Sequence of chain 2.A:
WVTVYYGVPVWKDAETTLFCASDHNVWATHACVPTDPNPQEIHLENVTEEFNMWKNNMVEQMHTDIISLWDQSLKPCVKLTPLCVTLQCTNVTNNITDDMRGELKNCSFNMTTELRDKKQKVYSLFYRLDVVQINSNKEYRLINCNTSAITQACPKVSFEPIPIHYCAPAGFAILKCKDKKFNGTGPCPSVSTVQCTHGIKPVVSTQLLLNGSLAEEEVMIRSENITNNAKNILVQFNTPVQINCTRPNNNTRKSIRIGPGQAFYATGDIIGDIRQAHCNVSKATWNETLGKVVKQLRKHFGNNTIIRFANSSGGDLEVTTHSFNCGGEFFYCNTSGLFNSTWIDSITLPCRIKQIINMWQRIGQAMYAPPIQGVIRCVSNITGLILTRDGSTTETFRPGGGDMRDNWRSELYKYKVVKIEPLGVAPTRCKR

A small-molecule ligand and the protein it binds are described below.
Small molecule (SMILES): CC(=O)N[C@H]1[C@H](O[C@H]2[C@H](O)[C@@H](NC(C)=O)CO[C@@H]2CO)O[C@H](CO)[C@@H](O[C@@H]2O[C@H](CO)[C@@H](O)[C@H](O[C@H]3O[C@H](CO)[C@@H](O)[C@H](O)[C@@H]3O)[C@@H]2O)[C@@H]1O

Binding-site contacts:
Ligand atom O3 contacts residue CYS382 of chain 2.A at 3.6 Å (h-bond).
Ligand atom C3 contacts residue ASN267 of chain 2.A at 3.6 Å.
Ligand atom C1 contacts residue NAG1 of chain 2.I at 4.3 Å.
Ligand atom O5 contacts residue NAG1 of chain 2.I at 3.8 Å.
Ligand atom C6 contacts residue GLY383 of chain 2.A at 4.5 Å.
Ligand atom N2 contacts residue SER450 of chain 2.A at 3.7 Å.
Ligand atom C8 contacts residue ASN381 of chain 2.A at 4.0 Å.
Ligand atom O6 contacts residue SER214 of chain 2.A at 3.7 Å.
Ligand atom C5 contacts residue NAG1 of chain 2.I at 3.8 Å.
Ligand atom C1 contacts residue ASN267 of chain 2.A at 1.4 Å.
Ligand atom C7 contacts residue ASN381 of chain 2.A at 4.4 Å.
Ligand atom O7 contacts residue ASN267 of chain 2.A at 4.0 Å.
Ligand atom C2 contacts residue SER450 of chain 2.A at 4.2 Å.
Ligand atom O6 contacts residue ASN267 of chain 2.A at 4.5 Å.
Ligand atom C4 contacts residue ASN267 of chain 2.A at 4.2 Å.
Ligand atom O6 contacts residue CYS382 of chain 2.A at 4.2 Å.
Ligand atom O6 contacts residue GLY383 of chain 2.A at 3.5 Å.
Ligand atom C8 contacts residue LEU266 of chain 2.A at 3.7 Å (hydrophobic).
Ligand atom O6 contacts residue NAG1 of chain 2.I at 3.8 Å.
Ligand atom C5 contacts residue VAL449 of chain 2.A at 3.7 Å (hydrophobic).
Ligand atom C6 contacts residue NAG1 of chain 2.I at 3.9 Å.
Ligand atom C3 contacts residue SER450 of chain 2.A at 4.5 Å.
Ligand atom C1 contacts residue SER450 of chain 2.A at 3.8 Å.
Ligand atom O4 contacts residue VAL449 of chain 2.A at 4.1 Å.
Ligand atom C6 contacts residue SER214 of chain 2.A at 4.1 Å.
Ligand atom N2 contacts residue ASN267 of chain 2.A at 2.9 Å (h-bond).
Ligand atom O7 contacts residue VAL259 of chain 2.A at 4.4 Å.
Ligand atom C3 contacts residue VAL449 of chain 2.A at 4.0 Å (hydrophobic).
Ligand atom O5 contacts residue ASN267 of chain 2.A at 2.4 Å (h-bond).
Ligand atom C1 contacts residue VAL449 of chain 2.A at 4.3 Å (hydrophobic).
Ligand atom C8 contacts residue VAL259 of chain 2.A at 4.4 Å (hydrophobic).
Ligand atom C4 contacts residue VAL449 of chain 2.A at 4.2 Å (hydrophobic).
Ligand atom O7 contacts residue ASN381 of chain 2.A at 4.2 Å.
Ligand atom O5 contacts residue VAL449 of chain 2.A at 4.4 Å.
Ligand atom O7 contacts residue PRO217 of chain 2.A at 3.8 Å.
Ligand atom C5 contacts residue ASN267 of chain 2.A at 3.6 Å.
Ligand atom C7 contacts residue ASN267 of chain 2.A at 3.6 Å.
Ligand atom C2 contacts residue ASN267 of chain 2.A at 2.4 Å.